A protein and the small-molecule ligand that binds it are described below.
Small molecule (SMILES): OC[C@H]1O[C@@H](O[C@H]2[C@H](O)[C@@H](O)[C@H](O[C@H]3[C@H](O)[C@@H](O)[C@H](O[C@H]4[C@H](O)[C@@H](O)[C@H](O[C@H]5[C@H](O)[C@@H](O)[C@H](O[C@H]6[C@H](O)[C@@H](O)[C@H](O[C@H]7[C@H](O)[C@@H](O)[C@H](O[C@H]8[C@H](O)[C@@H](O)[C@H](O[C@H]9[C@H](O)[C@@H](O)[C@H](O)O[C@@H]9CO)O[C@@H]8CO)O[C@@H]7CO)O[C@@H]6CO)O[C@@H]5CO)O[C@@H]4CO)O[C@@H]3CO)O[C@@H]2CO)[C@H](O)[C@@H](O)[C@@H]1O

Sequence of chain 1.A:
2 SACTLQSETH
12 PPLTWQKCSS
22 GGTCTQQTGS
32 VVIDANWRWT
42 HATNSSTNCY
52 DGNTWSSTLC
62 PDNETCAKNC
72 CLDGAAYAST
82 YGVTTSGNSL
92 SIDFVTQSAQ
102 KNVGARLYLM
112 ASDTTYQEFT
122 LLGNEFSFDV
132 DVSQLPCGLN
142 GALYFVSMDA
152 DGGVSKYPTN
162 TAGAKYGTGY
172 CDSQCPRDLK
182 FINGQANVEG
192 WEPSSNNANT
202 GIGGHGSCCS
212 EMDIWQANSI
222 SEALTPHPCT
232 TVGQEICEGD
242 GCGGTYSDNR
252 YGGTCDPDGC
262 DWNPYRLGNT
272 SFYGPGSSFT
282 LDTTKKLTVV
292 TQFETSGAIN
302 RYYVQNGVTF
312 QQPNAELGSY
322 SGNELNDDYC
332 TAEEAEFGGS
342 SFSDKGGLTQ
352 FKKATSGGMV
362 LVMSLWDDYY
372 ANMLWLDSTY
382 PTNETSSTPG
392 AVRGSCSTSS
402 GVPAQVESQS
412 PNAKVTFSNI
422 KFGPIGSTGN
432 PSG

Binding-site contacts:
Ligand atom O6 contacts residue ASP179 of chain 1.A at 2.6 Å (salt-bridge).
Ligand atom O5 contacts residue ARG107 of chain 1.A at 3.2 Å (salt-bridge).
Ligand atom O2 contacts residue GLN175 of chain 1.A at 2.9 Å (h-bond).
Ligand atom O6 contacts residue TYR247 of chain 1.A at 2.7 Å (h-bond).
Ligand atom O6 contacts residue ARG394 of chain 1.A at 3.1 Å (salt-bridge).
Ligand atom O2 contacts residue ASP259 of chain 1.A at 2.6 Å (salt-bridge).
Ligand atom O6 contacts residue VAL104 of chain 1.A at 3.2 Å (h-bond).
Ligand atom O5 contacts residue ARG394 of chain 1.A at 3.1 Å (salt-bridge).
Ligand atom O6 contacts residue GLN101 of chain 1.A at 2.6 Å (h-bond).
Ligand atom O6 contacts residue TRP367 of chain 1.A at 3.0 Å (h-bond).
Ligand atom O5 contacts residue ASP214 of chain 1.A at 3.2 Å (salt-bridge).
Ligand atom C3 contacts residue GLU212 of chain 1.A at 3.3 Å.
Ligand atom O3 contacts residue GLN217 of chain 1.A at 2.8 Å (h-bond).
Ligand atom C6 contacts residue TRP38 of chain 1.A at 3.2 Å (hydrophobic).
Ligand atom O3 contacts residue ASN49 of chain 1.A at 3.0 Å (h-bond).
Ligand atom C2 contacts residue ASP259 of chain 1.A at 3.2 Å.
Ligand atom C3 contacts residue GLN217 of chain 1.A at 3.2 Å.
Ligand atom O2 contacts residue ASN103 of chain 1.A at 2.7 Å (h-bond).
Ligand atom O6 contacts residue GLN175 of chain 1.A at 3.2 Å (h-bond).
Ligand atom C6 contacts residue VAL104 of chain 1.A at 3.2 Å (hydrophobic).
Ligand atom O5 contacts residue GLU212 of chain 1.A at 3.1 Å (salt-bridge).
Ligand atom O3 contacts residue ARG107 of chain 1.A at 2.8 Å (salt-bridge).
Ligand atom O2 contacts residue GLU212 of chain 1.A at 2.9 Å (salt-bridge).
Ligand atom O3 contacts residue ASP214 of chain 1.A at 2.9 Å (salt-bridge).
Ligand atom O6 contacts residue ARG107 of chain 1.A at 2.9 Å (salt-bridge).
Ligand atom O2 contacts residue TYR145 of chain 1.A at 2.7 Å (h-bond).
Ligand atom O6 contacts residue LYS181 of chain 1.A at 2.8 Å (salt-bridge).
Ligand atom O5 contacts residue GLN217 of chain 1.A at 2.8 Å (h-bond).
Ligand atom O2 contacts residue ASP368 of chain 1.A at 3.0 Å (salt-bridge).
Ligand atom O6 contacts residue GLN217 of chain 1.A at 2.8 Å (h-bond).
Ligand atom O3 contacts residue GLN175 of chain 1.A at 3.1 Å.
Ligand atom O2 contacts residue SER365 of chain 1.A at 2.8 Å (h-bond).
Ligand atom C6 contacts residue ASP179 of chain 1.A at 3.2 Å.
Ligand atom O3 contacts residue ASP173 of chain 1.A at 2.9 Å (salt-bridge).
Ligand atom O2 contacts residue ASN37 of chain 1.A at 3.1 Å (h-bond).
Ligand atom O2 contacts residue ASN49 of chain 1.A at 3.2 Å (h-bond).
Ligand atom O3 contacts residue HIS228 of chain 1.A at 2.8 Å (h-bond).
Ligand atom O4 contacts residue GLN217 of chain 1.A at 2.8 Å (h-bond).
Ligand atom O6 contacts residue ASN49 of chain 1.A at 2.7 Å (h-bond).
Ligand atom C5 contacts residue GLU212 of chain 1.A at 3.0 Å.